Binding-site contacts:
Ligand atom C21 contacts residue HEM1 of chain 1.E at 4.0 Å.
Ligand atom C1 contacts residue GLU287 of chain 1.A at 3.7 Å.
Ligand atom C17 contacts residue ALA284 of chain 1.A at 3.9 Å (hydrophobic).
Ligand atom C17 contacts residue THR288 of chain 1.A at 4.2 Å.
Ligand atom C12 contacts residue THR288 of chain 1.A at 3.8 Å.
Ligand atom C19 contacts residue LEU191 of chain 1.A at 4.1 Å (hydrophobic).
Ligand atom C6 contacts residue ASP280 of chain 1.A at 3.6 Å.
Ligand atom O20 contacts residue HEM1 of chain 1.E at 3.9 Å.
Ligand atom C2 contacts residue ASN184 of chain 1.A at 4.0 Å.
Ligand atom C6 contacts residue GLY283 of chain 1.A at 3.7 Å.
Ligand atom C4 contacts residue GLY283 of chain 1.A at 3.8 Å.
Ligand atom C1 contacts residue GLY283 of chain 1.A at 3.8 Å.
Ligand atom C12 contacts residue VAL465 of chain 1.A at 3.6 Å (hydrophobic).
Ligand atom O3 contacts residue ILE187 of chain 1.A at 3.1 Å.
Ligand atom C21 contacts residue VAL348 of chain 1.A at 3.8 Å (hydrophobic).
Ligand atom C9 contacts residue GLY283 of chain 1.A at 3.8 Å.
Ligand atom C21 contacts residue THR288 of chain 1.A at 3.4 Å.
Ligand atom C18 contacts residue PHE96 of chain 1.A at 4.0 Å (hydrophobic).
Ligand atom C6 contacts residue GLY279 of chain 1.A at 3.7 Å.
Ligand atom O20 contacts residue ILE353 of chain 1.A at 3.4 Å.
Ligand atom C3 contacts residue ASN184 of chain 1.A at 3.7 Å.
Ligand atom C12 contacts residue ALA284 of chain 1.A at 4.1 Å (hydrophobic).
Ligand atom C3 contacts residue ILE187 of chain 1.A at 4.1 Å (hydrophobic).
Ligand atom C14 contacts residue ALA284 of chain 1.A at 3.8 Å (hydrophobic).
Ligand atom C2 contacts residue ILE188 of chain 1.A at 3.7 Å (hydrophobic).
Ligand atom C7 contacts residue PHE96 of chain 1.A at 3.7 Å (hydrophobic).
Ligand atom C15 contacts residue ALA95 of chain 1.A at 3.6 Å (hydrophobic).
Ligand atom C11 contacts residue VAL465 of chain 1.A at 3.8 Å (hydrophobic).
Ligand atom C10 contacts residue GLY283 of chain 1.A at 4.0 Å.
Ligand atom C7 contacts residue ASP280 of chain 1.A at 3.6 Å.
Ligand atom C19 contacts residue LEU87 of chain 1.A at 3.8 Å (hydrophobic).
Ligand atom C18 contacts residue VAL464 of chain 1.A at 3.8 Å (hydrophobic).
Ligand atom C9 contacts residue ALA284 of chain 1.A at 3.9 Å (hydrophobic).
Ligand atom C16 contacts residue ALA95 of chain 1.A at 4.0 Å (hydrophobic).
Ligand atom C15 contacts residue ALA284 of chain 1.A at 4.1 Å (hydrophobic).
Ligand atom C15 contacts residue PHE96 of chain 1.A at 4.2 Å (hydrophobic).
Ligand atom C16 contacts residue HEM1 of chain 1.E at 3.9 Å.
Ligand atom C5 contacts residue GLY283 of chain 1.A at 3.6 Å.
Ligand atom C16 contacts residue ALA284 of chain 1.A at 3.8 Å (hydrophobic).
Ligand atom O3 contacts residue ASN184 of chain 1.A at 3.1 Å (h-bond).

Sequence of chain 1.A:
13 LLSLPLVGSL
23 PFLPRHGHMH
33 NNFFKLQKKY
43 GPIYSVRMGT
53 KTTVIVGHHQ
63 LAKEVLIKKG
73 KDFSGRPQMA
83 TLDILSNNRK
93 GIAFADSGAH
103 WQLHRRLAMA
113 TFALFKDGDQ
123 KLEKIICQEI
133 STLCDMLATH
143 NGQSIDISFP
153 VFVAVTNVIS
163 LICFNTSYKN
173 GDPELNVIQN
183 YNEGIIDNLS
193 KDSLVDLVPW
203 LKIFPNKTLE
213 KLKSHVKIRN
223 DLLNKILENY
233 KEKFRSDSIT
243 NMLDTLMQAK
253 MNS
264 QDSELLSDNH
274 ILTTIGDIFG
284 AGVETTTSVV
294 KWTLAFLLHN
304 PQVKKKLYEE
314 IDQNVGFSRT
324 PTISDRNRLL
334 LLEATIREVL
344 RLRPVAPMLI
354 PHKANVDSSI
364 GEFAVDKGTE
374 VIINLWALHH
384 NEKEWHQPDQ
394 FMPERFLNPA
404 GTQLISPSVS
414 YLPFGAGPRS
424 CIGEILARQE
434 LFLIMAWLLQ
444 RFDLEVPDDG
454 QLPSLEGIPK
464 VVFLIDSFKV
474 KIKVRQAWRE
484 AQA

The protein below binds the small molecule below.
Small molecule (SMILES): CC(=O)[C@H]1CC[C@H]2[C@@H]3CCC4=CC(=O)CC[C@]4(C)[C@H]3CC[C@]12C